The small molecule below binds the protein below.
Small molecule (SMILES): CC(=O)N[C@H]1[C@H](O[C@H]2[C@H](O)[C@@H](NC(C)=O)CO[C@@H]2CO)O[C@H](CO)[C@@H](O)[C@@H]1O

Binding-site contacts:
Ligand atom O7 contacts residue ASN801 of chain 1.C at 4.3 Å.
Ligand atom O6 contacts residue GLN804 of chain 1.C at 3.4 Å (h-bond).
Ligand atom C1 contacts residue ASN801 of chain 1.C at 1.4 Å.
Ligand atom C5 contacts residue SER803 of chain 1.C at 3.7 Å.
Ligand atom C7 contacts residue ASN801 of chain 1.C at 3.9 Å.
Ligand atom C5 contacts residue ASN801 of chain 1.C at 3.6 Å.
Ligand atom O5 contacts residue ASN801 of chain 1.C at 2.3 Å (h-bond).
Ligand atom O6 contacts residue ASN801 of chain 1.C at 4.4 Å.
Ligand atom N2 contacts residue ASN801 of chain 1.C at 2.9 Å (h-bond).
Ligand atom O5 contacts residue GLN804 of chain 1.C at 4.3 Å.
Ligand atom C1 contacts residue SER803 of chain 1.C at 3.3 Å.
Ligand atom C3 contacts residue ASN801 of chain 1.C at 3.8 Å.
Ligand atom C6 contacts residue GLN804 of chain 1.C at 4.3 Å.
Ligand atom C4 contacts residue ASN801 of chain 1.C at 4.2 Å.
Ligand atom O5 contacts residue SER803 of chain 1.C at 3.6 Å.
Ligand atom C2 contacts residue SER803 of chain 1.C at 4.4 Å.
Ligand atom C2 contacts residue ASN801 of chain 1.C at 2.5 Å.

Sequence of chain 1.C:
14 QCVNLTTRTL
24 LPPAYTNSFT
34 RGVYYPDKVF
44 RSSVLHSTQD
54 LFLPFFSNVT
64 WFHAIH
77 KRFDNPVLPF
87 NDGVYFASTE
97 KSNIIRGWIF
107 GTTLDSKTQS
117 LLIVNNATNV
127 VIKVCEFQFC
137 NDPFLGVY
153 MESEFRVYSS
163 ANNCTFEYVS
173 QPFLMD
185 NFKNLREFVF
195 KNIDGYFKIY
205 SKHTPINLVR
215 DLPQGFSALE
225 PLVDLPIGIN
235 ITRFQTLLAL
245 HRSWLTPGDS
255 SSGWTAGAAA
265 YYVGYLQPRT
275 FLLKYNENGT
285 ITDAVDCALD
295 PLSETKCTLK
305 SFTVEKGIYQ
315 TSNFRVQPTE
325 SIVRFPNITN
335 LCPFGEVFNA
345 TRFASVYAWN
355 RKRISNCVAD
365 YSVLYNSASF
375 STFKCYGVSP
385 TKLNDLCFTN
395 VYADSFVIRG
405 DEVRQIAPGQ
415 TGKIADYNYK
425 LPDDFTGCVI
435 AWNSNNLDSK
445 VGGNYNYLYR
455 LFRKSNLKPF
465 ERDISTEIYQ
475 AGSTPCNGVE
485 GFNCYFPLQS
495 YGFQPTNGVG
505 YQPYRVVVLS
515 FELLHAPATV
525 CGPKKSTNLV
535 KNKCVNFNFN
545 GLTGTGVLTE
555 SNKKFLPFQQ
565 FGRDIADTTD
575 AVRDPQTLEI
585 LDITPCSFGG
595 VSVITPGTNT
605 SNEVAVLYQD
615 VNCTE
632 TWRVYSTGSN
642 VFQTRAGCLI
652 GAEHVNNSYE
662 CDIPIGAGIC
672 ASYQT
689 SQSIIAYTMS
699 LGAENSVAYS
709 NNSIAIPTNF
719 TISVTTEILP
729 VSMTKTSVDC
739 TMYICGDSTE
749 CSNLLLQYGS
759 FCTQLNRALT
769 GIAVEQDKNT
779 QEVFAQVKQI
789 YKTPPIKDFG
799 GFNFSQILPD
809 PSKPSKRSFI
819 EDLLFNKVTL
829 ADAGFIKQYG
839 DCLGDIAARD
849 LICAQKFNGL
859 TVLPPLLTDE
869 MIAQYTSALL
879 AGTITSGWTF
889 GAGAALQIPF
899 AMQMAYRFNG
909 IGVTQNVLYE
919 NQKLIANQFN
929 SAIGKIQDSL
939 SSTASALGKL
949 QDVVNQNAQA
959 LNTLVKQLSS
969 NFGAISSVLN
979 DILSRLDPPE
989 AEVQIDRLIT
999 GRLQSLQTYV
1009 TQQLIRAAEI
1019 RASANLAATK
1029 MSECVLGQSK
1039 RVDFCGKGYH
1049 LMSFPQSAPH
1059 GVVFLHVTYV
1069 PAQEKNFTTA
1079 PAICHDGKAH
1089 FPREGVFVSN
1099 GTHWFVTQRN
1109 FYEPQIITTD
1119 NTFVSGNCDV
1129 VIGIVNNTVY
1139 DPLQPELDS